Binding-site contacts:
Ligand atom O3 contacts residue HIS59 of chain 1.B at 3.4 Å.
Ligand atom C11 contacts residue GLY495 of chain 1.B at 3.6 Å.
Ligand atom O4 contacts residue PHE487 of chain 1.B at 3.2 Å.
Ligand atom N1 contacts residue ALA496 of chain 1.B at 3.5 Å.
Ligand atom C3 contacts residue TYR324 of chain 1.B at 3.4 Å (hydrophobic).
Ligand atom O4 contacts residue SER322 of chain 1.B at 3.7 Å.
Ligand atom N2 contacts residue SER322 of chain 1.B at 3.3 Å.
Ligand atom O3 contacts residue SER322 of chain 1.B at 3.3 Å.
Ligand atom C4 contacts residue SER322 of chain 1.B at 3.5 Å.
Ligand atom C11 contacts residue ALA496 of chain 1.B at 3.9 Å (hydrophobic).
Ligand atom C7 contacts residue VAL318 of chain 1.B at 3.6 Å (hydrophobic).
Ligand atom C12 contacts residue TRP356 of chain 1.B at 3.9 Å (hydrophobic).
Ligand atom C3 contacts residue SER322 of chain 1.B at 3.9 Å.
Ligand atom O5 contacts residue VAL318 of chain 1.B at 3.3 Å.
Ligand atom O1 contacts residue ARG89 of chain 1.B at 2.9 Å (salt-bridge).
Ligand atom O4 contacts residue ILE492 of chain 1.B at 3.4 Å.
Ligand atom O1 contacts residue TYR324 of chain 1.B at 3.9 Å.
Ligand atom N2 contacts residue LEU321 of chain 1.B at 3.2 Å (h-bond).
Ligand atom O3 contacts residue ILE492 of chain 1.B at 3.3 Å.
Ligand atom C4 contacts residue ILE492 of chain 1.B at 3.3 Å (hydrophobic).
Ligand atom C3 contacts residue ILE492 of chain 1.B at 3.6 Å (hydrophobic).
Ligand atom C5 contacts residue ILE492 of chain 1.B at 3.7 Å (hydrophobic).
Ligand atom N2 contacts residue ILE492 of chain 1.B at 3.2 Å.
Ligand atom C10 contacts residue GLY495 of chain 1.B at 3.4 Å.
Ligand atom O4 contacts residue LEU321 of chain 1.B at 2.7 Å (h-bond).
Ligand atom C13 contacts residue LEU321 of chain 1.B at 3.9 Å (hydrophobic).
Ligand atom C1 contacts residue VAL318 of chain 1.B at 3.8 Å (hydrophobic).
Ligand atom C9 contacts residue ALA496 of chain 1.B at 3.4 Å (hydrophobic).
Ligand atom N1 contacts residue VAL318 of chain 1.B at 3.4 Å.
Ligand atom O1 contacts residue ALA496 of chain 1.B at 3.5 Å.
Ligand atom O2 contacts residue LEU500 of chain 1.B at 3.0 Å.
Ligand atom C13 contacts residue SER499 of chain 1.B at 3.7 Å.
Ligand atom C10 contacts residue MET491 of chain 1.B at 3.3 Å (hydrophobic).
Ligand atom C10 contacts residue ALA496 of chain 1.B at 3.2 Å (hydrophobic).
Ligand atom C11 contacts residue TRP356 of chain 1.B at 3.9 Å (hydrophobic).
Ligand atom O3 contacts residue LEU321 of chain 1.B at 3.5 Å (h-bond).
Ligand atom C1 contacts residue TYR324 of chain 1.B at 3.5 Å (hydrophobic).
Ligand atom C4 contacts residue TYR324 of chain 1.B at 3.6 Å (hydrophobic).
Ligand atom C5 contacts residue SER322 of chain 1.B at 3.4 Å.
Ligand atom C2 contacts residue VAL318 of chain 1.B at 3.7 Å (hydrophobic).

The small molecule below binds the protein below.
Small molecule (SMILES): CS(=O)(=O)Nc1ccc([N+](=O)[O-])cc1Oc1ccccc1

Sequence of chain 1.B:
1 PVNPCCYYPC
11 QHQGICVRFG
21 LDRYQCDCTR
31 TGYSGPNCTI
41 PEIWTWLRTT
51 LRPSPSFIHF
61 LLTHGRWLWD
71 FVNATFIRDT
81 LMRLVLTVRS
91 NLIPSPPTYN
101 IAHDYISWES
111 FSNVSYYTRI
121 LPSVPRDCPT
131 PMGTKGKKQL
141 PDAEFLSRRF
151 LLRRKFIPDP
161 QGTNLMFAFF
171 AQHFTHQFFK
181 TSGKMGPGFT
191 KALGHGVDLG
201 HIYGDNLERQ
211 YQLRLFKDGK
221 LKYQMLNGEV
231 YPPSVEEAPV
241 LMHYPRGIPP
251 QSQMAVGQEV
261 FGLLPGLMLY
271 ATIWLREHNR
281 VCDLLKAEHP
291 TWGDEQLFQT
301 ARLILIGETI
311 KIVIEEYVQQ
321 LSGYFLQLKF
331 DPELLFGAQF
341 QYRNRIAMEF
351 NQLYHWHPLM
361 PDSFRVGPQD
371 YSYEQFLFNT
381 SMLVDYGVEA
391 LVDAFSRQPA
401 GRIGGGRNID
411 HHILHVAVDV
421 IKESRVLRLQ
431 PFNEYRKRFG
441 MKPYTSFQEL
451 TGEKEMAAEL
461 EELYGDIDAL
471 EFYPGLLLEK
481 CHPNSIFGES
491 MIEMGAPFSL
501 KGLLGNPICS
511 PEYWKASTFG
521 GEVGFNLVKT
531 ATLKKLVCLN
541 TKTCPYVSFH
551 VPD